Binding-site contacts:
Ligand atom C13 contacts residue PHE334 of chain 1.B at 3.9 Å (hydrophobic).
Ligand atom C12 contacts residue 42Y121 of chain 1.B at 3.3 Å.
Ligand atom O30 contacts residue LYS282 of chain 1.B at 3.4 Å.
Ligand atom C02 contacts residue VAL240 of chain 1.B at 3.8 Å (hydrophobic).
Ligand atom O01 contacts residue VAL237 of chain 1.B at 3.2 Å.
Ligand atom C24 contacts residue VAL240 of chain 1.B at 3.5 Å (hydrophobic).
Ligand atom P27 contacts residue SER241 of chain 1.B at 3.1 Å.
Ligand atom C13 contacts residue ALA332 of chain 1.B at 3.7 Å (hydrophobic).
Ligand atom C06 contacts residue LYS224 of chain 1.B at 2.8 Å.
Ligand atom C10 contacts residue HIS201 of chain 1.B at 3.0 Å.
Ligand atom O28 contacts residue ALA277 of chain 1.B at 3.3 Å (h-bond).
Ligand atom S11 contacts residue 42Y121 of chain 1.B at 2.7 Å.
Ligand atom S11 contacts residue HIS201 of chain 1.B at 3.2 Å (h-bond).
Ligand atom O14 contacts residue PHE334 of chain 1.B at 3.6 Å.
Ligand atom O28 contacts residue LYS282 of chain 1.B at 2.7 Å.
Ligand atom C06 contacts residue MET200 of chain 1.B at 3.3 Å (hydrophobic).
Ligand atom N04 contacts residue VAL240 of chain 1.B at 3.9 Å.
Ligand atom O18 contacts residue ARG274 of chain 1.B at 3.9 Å.
Ligand atom N08 contacts residue PHE334 of chain 1.B at 3.7 Å.
Ligand atom O20 contacts residue LYS224 of chain 1.B at 3.3 Å.
Ligand atom C25 contacts residue SER241 of chain 1.B at 3.3 Å.
Ligand atom C05 contacts residue LYS224 of chain 1.B at 2.8 Å.
Ligand atom N08 contacts residue MET200 of chain 1.B at 3.2 Å.
Ligand atom C16 contacts residue 42Y121 of chain 1.B at 2.9 Å.
Ligand atom C07 contacts residue LYS224 of chain 1.B at 3.5 Å.
Ligand atom O20 contacts residue MET200 of chain 1.B at 3.9 Å.
Ligand atom C07 contacts residue MET200 of chain 1.B at 3.2 Å (hydrophobic).
Ligand atom O30 contacts residue SER241 of chain 1.B at 3.0 Å (h-bond).
Ligand atom O14 contacts residue VAL330 of chain 1.B at 3.9 Å.
Ligand atom C10 contacts residue MET200 of chain 1.B at 3.7 Å (hydrophobic).
Ligand atom C13 contacts residue 42Y121 of chain 1.B at 3.9 Å.
Ligand atom C17 contacts residue 42Y121 of chain 1.B at 3.7 Å.
Ligand atom O18 contacts residue THR166 of chain 1.B at 3.5 Å (h-bond).
Ligand atom O18 contacts residue ASP163 of chain 1.B at 3.7 Å.
Ligand atom O19 contacts residue HIS300 of chain 1.B at 3.7 Å.
Ligand atom S11 contacts residue ASP163 of chain 1.B at 3.6 Å.
Ligand atom O26 contacts residue VAL237 of chain 1.B at 3.8 Å.
Ligand atom O26 contacts residue SER241 of chain 1.B at 2.3 Å (h-bond).
Ligand atom P27 contacts residue LYS282 of chain 1.B at 3.6 Å.
Ligand atom O28 contacts residue SER241 of chain 1.B at 3.8 Å.

Sequence of chain 1.B:
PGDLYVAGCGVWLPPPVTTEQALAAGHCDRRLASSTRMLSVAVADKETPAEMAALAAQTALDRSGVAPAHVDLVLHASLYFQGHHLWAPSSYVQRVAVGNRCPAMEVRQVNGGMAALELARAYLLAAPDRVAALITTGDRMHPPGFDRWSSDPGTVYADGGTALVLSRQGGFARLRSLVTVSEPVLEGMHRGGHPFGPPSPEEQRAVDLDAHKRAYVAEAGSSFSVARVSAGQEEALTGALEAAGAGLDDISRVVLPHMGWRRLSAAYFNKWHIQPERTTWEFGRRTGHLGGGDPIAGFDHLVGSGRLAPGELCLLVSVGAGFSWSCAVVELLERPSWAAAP

A protein and the small-molecule ligand that binds it are described below.
Small molecule (SMILES): CC(C)(COP(=O)(O)O)[C@@H](O)C(=O)NCCC(=O)NCCSC1(CC(=O)O)COC1